Sequence of chain 1.A:
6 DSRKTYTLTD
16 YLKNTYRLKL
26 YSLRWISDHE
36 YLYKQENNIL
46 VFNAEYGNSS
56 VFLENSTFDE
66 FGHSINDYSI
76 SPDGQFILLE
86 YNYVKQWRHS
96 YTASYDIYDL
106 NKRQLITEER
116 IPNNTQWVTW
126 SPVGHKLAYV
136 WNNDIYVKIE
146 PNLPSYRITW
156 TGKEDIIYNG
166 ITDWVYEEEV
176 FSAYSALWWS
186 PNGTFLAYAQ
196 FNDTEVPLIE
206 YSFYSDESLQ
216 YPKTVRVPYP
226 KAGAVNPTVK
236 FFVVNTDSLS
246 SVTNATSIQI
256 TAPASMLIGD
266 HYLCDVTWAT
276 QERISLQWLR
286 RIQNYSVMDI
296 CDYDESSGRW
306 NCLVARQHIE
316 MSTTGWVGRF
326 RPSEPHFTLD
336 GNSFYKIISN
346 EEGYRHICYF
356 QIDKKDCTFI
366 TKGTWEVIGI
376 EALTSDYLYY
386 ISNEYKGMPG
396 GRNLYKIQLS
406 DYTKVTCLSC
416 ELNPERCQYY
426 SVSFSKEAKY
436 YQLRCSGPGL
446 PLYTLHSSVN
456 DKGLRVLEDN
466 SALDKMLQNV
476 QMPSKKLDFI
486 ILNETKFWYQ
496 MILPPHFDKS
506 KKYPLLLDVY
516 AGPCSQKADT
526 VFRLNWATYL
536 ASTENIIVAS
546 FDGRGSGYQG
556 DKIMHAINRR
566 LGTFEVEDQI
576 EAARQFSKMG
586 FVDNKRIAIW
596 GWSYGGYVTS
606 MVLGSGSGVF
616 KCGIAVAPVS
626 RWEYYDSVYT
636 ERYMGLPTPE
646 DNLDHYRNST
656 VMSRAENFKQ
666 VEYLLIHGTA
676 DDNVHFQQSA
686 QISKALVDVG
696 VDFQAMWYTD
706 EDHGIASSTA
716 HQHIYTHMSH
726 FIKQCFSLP

Binding-site contacts:
Ligand atom C2 contacts residue TRP155 of chain 1.A at 4.0 Å (hydrophobic).
Ligand atom O3 contacts residue TRP155 of chain 1.A at 4.4 Å.
Ligand atom C2 contacts residue ASN249 of chain 1.A at 2.3 Å.
Ligand atom N2 contacts residue ASN249 of chain 1.A at 2.8 Å (h-bond).
Ligand atom O7 contacts residue ASN249 of chain 1.A at 3.5 Å (h-bond).
Ligand atom C1 contacts residue TRP155 of chain 1.A at 3.6 Å (hydrophobic).
Ligand atom O7 contacts residue TRP155 of chain 1.A at 4.4 Å.
Ligand atom C7 contacts residue TRP155 of chain 1.A at 3.9 Å (hydrophobic).
Ligand atom C4 contacts residue ASN249 of chain 1.A at 4.1 Å.
Ligand atom C8 contacts residue THR156 of chain 1.A at 4.4 Å.
Ligand atom C1 contacts residue ASN249 of chain 1.A at 1.4 Å.
Ligand atom C3 contacts residue TRP155 of chain 1.A at 3.9 Å (hydrophobic).
Ligand atom C7 contacts residue THR156 of chain 1.A at 4.1 Å.
Ligand atom C3 contacts residue ASN249 of chain 1.A at 3.7 Å.
Ligand atom C7 contacts residue ASN249 of chain 1.A at 3.3 Å.
Ligand atom C8 contacts residue TRP155 of chain 1.A at 3.4 Å (hydrophobic).
Ligand atom C5 contacts residue ASN249 of chain 1.A at 3.6 Å.
Ligand atom O7 contacts residue THR156 of chain 1.A at 3.4 Å.
Ligand atom O5 contacts residue ASN249 of chain 1.A at 2.3 Å (h-bond).
Ligand atom N2 contacts residue TRP155 of chain 1.A at 3.4 Å.

A small-molecule ligand and the protein it binds are described below.
Small molecule (SMILES): CC(=O)N[C@H]1[C@H](O[C@H]2[C@H](O)[C@@H](NC(C)=O)CO[C@@H]2CO)O[C@H](CO)[C@@H](O)[C@@H]1O